Binding-site contacts:
Ligand atom C5' contacts residue ILE16 of chain 1.E at 3.8 Å (hydrophobic).
Ligand atom C8 contacts residue ASN18 of chain 1.E at 3.3 Å.
Ligand atom C4' contacts residue ASN18 of chain 1.E at 3.5 Å.
Ligand atom OP1 contacts residue ASN18 of chain 1.E at 4.3 Å.
Ligand atom O2' contacts residue GLY124 of chain 1.E at 3.1 Å.
Ligand atom O2' contacts residue ILE16 of chain 1.E at 4.5 Å.
Ligand atom O2' contacts residue MET123 of chain 1.E at 4.4 Å.
Ligand atom O4' contacts residue ILE17 of chain 1.E at 4.2 Å.
Ligand atom C2' contacts residue GLY124 of chain 1.E at 4.3 Å.
Ligand atom N9 contacts residue ASN18 of chain 1.E at 3.5 Å.
Ligand atom C3' contacts residue GLY124 of chain 1.E at 4.5 Å.
Ligand atom C4' contacts residue ILE16 of chain 1.E at 4.1 Å (hydrophobic).
Ligand atom O5' contacts residue ASN18 of chain 1.E at 3.9 Å.
Ligand atom C4' contacts residue GLY124 of chain 1.E at 4.0 Å.
Ligand atom O4' contacts residue ASN18 of chain 1.E at 2.7 Å (h-bond).
Ligand atom C4 contacts residue ASN18 of chain 1.E at 4.5 Å.
Ligand atom C1' contacts residue ASN18 of chain 1.E at 3.4 Å.
Ligand atom O3' contacts residue GLY124 of chain 1.E at 4.2 Å.
Ligand atom O3' contacts residue MET123 of chain 1.E at 4.4 Å.
Ligand atom C5' contacts residue ASN18 of chain 1.E at 3.3 Å.
Ligand atom N7 contacts residue ASN18 of chain 1.E at 4.2 Å.

Sequence of chain 1.E:
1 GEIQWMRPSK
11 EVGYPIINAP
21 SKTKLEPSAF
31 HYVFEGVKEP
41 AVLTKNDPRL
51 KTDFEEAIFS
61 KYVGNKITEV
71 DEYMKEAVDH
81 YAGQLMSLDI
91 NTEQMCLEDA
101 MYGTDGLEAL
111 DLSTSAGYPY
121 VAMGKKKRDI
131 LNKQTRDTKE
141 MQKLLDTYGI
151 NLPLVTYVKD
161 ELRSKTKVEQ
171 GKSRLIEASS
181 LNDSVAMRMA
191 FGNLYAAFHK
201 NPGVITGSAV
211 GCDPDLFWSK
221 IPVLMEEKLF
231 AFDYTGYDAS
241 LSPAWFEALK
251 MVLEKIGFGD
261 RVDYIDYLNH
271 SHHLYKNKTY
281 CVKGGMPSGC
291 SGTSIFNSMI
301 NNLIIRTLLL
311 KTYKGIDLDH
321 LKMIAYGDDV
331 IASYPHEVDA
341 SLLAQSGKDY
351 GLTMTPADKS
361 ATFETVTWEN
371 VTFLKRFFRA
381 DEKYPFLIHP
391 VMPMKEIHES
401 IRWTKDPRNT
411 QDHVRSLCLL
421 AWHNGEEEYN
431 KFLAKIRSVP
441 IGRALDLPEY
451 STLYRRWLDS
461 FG

A protein and the small-molecule ligand that binds it are described below.
Small molecule (SMILES): Nc1nc(=O)c2ncn([C@@H]3O[C@H](COP(=O)=O)[C@@H](O[P](=O)(O)OC[C@H]4O[C@@H](n5cnc6c(=O)nc(N)[nH]c65)[C@H](O)[C@@H]4O[P](=O)(O)OC[C@H]4O[C@@H](n5cnc6c(N)ncnc65)[C@H](O)[C@@H]4O)[C@H]3O)c2[nH]1